Sequence of chain 1.U:
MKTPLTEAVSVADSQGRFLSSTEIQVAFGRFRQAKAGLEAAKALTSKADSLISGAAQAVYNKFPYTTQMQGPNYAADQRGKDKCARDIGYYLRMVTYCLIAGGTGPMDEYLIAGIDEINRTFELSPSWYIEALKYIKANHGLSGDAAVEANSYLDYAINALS

Sequence of chain 1.O:
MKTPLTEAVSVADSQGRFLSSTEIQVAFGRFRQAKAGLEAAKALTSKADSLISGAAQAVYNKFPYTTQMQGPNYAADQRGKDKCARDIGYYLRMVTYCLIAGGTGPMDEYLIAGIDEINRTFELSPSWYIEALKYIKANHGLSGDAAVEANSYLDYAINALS

This protein binds this small molecule.
Small molecule (SMILES): C=CC1=C(C)/C(=C/c2[nH]c(/C=C3\N=C(/C=C4\NC(=O)C(C)=C4C=C)C(C)=C3CCC(=O)O)c(CCC(=O)O)c2C)NC1=O

Sequence of chain 1.V:
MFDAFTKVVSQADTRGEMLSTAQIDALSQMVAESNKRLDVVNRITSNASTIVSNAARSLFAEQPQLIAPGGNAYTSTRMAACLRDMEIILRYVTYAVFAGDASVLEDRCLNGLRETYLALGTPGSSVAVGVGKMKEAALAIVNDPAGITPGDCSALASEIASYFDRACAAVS

Binding-site contacts:
Ligand atom NB contacts residue ASP145 of chain 1.O at 3.4 Å (salt-bridge).
Ligand atom C4C contacts residue CYS153 of chain 1.V at 3.4 Å (hydrophobic).
Ligand atom C1A contacts residue ASN35 of chain 1.V at 3.4 Å.
Ligand atom CMB contacts residue ASN42 of chain 1.V at 3.4 Å.
Ligand atom CMD contacts residue THR149 of chain 1.V at 3.1 Å.
Ligand atom C3C contacts residue ILE148 of chain 1.V at 3.5 Å (hydrophobic).
Ligand atom CAC contacts residue VAL142 of chain 1.V at 3.4 Å (hydrophobic).
Ligand atom C2B contacts residue VAL148 of chain 1.O at 3.4 Å (hydrophobic).
Ligand atom OB contacts residue GLN33 of chain 1.O at 3.1 Å (h-bond).
Ligand atom NB contacts residue PHE28 of chain 1.U at 3.2 Å.
Ligand atom C4C contacts residue ILE148 of chain 1.V at 3.5 Å (hydrophobic).
Ligand atom CHB contacts residue ASP39 of chain 1.V at 3.0 Å.
Ligand atom OB contacts residue PHE28 of chain 1.U at 3.1 Å.
Ligand atom CAA contacts residue ASN35 of chain 1.V at 2.8 Å.
Ligand atom CHA contacts residue ASN35 of chain 1.V at 3.6 Å.
Ligand atom O2A contacts residue THR149 of chain 1.V at 2.9 Å (h-bond).
Ligand atom CMA contacts residue ASP145 of chain 1.O at 3.3 Å.
Ligand atom NA contacts residue ASP39 of chain 1.V at 2.7 Å (salt-bridge).
Ligand atom OC contacts residue GLY151 of chain 1.V at 2.4 Å (h-bond).
Ligand atom C4B contacts residue PHE28 of chain 1.U at 3.5 Å (hydrophobic).
Ligand atom C2D contacts residue THR149 of chain 1.V at 3.3 Å.
Ligand atom CHD contacts residue ASP39 of chain 1.V at 3.2 Å.
Ligand atom NC contacts residue THR149 of chain 1.V at 3.5 Å (h-bond).
Ligand atom NC contacts residue CYS153 of chain 1.V at 3.1 Å (h-bond).
Ligand atom CMB contacts residue VAL148 of chain 1.O at 3.0 Å (hydrophobic).
Ligand atom O1A contacts residue THR149 of chain 1.V at 3.5 Å (h-bond).
Ligand atom CBC contacts residue CYS153 of chain 1.V at 2.3 Å (hydrophobic).
Ligand atom O2D contacts residue ASN35 of chain 1.V at 3.1 Å.
Ligand atom CHD contacts residue ILE148 of chain 1.V at 3.1 Å (hydrophobic).
Ligand atom OC contacts residue CYS153 of chain 1.V at 3.1 Å (h-bond).
Ligand atom C2C contacts residue CYS153 of chain 1.V at 2.9 Å (hydrophobic).
Ligand atom C3C contacts residue CYS153 of chain 1.V at 3.3 Å (hydrophobic).
Ligand atom C1C contacts residue CYS153 of chain 1.V at 2.7 Å (hydrophobic).
Ligand atom CMB contacts residue ASP39 of chain 1.V at 3.0 Å.
Ligand atom C1D contacts residue ASP39 of chain 1.V at 3.4 Å.
Ligand atom C2A contacts residue ASN35 of chain 1.V at 3.3 Å.
Ligand atom CAC contacts residue CYS153 of chain 1.V at 3.1 Å (hydrophobic).
Ligand atom O1D contacts residue ASN35 of chain 1.V at 3.2 Å (h-bond).
Ligand atom CMD contacts residue GLY151 of chain 1.V at 3.5 Å.
Ligand atom ND contacts residue ASP39 of chain 1.V at 2.6 Å (salt-bridge).